Binding-site contacts:
Ligand atom N9 contacts residue ARG257 of chain 1.A at 3.9 Å.
Ligand atom N9 contacts residue ILE119 of chain 1.A at 3.9 Å.
Ligand atom N13 contacts residue ASN117 of chain 1.A at 2.8 Å (h-bond).
Ligand atom C4 contacts residue MET141 of chain 1.A at 3.8 Å (hydrophobic).
Ligand atom N11 contacts residue MET141 of chain 1.A at 3.6 Å.
Ligand atom C7 contacts residue ARG65 of chain 1.A at 3.7 Å.
Ligand atom C6 contacts residue LYS223 of chain 1.A at 3.8 Å.
Ligand atom N12 contacts residue LYS223 of chain 1.A at 3.4 Å (salt-bridge).
Ligand atom C5 contacts residue ARG257 of chain 1.A at 3.2 Å.
Ligand atom C3 contacts residue LYS223 of chain 1.A at 3.6 Å.
Ligand atom N12 contacts residue ARG257 of chain 1.A at 3.3 Å (salt-bridge).
Ligand atom N12 contacts residue PHE192 of chain 1.A at 3.4 Å.
Ligand atom N13 contacts residue ASP187 of chain 1.A at 2.8 Å (salt-bridge).
Ligand atom C2 contacts residue ASP98 of chain 1.A at 4.0 Å.
Ligand atom C1 contacts residue ARG257 of chain 1.A at 3.7 Å.
Ligand atom C4 contacts residue ASN117 of chain 1.A at 3.8 Å.
Ligand atom S17 contacts residue THR64 of chain 1.A at 3.2 Å (h-bond).
Ligand atom O15 contacts residue ARG257 of chain 1.A at 3.0 Å (salt-bridge).
Ligand atom O16 contacts residue PHE192 of chain 1.A at 3.7 Å.
Ligand atom C6 contacts residue ARG257 of chain 1.A at 3.8 Å.
Ligand atom N9 contacts residue ASP98 of chain 1.A at 3.9 Å.
Ligand atom N11 contacts residue ASP187 of chain 1.A at 2.7 Å (salt-bridge).
Ligand atom C4 contacts residue ASP187 of chain 1.A at 3.2 Å.
Ligand atom C3 contacts residue ASP187 of chain 1.A at 3.8 Å.
Ligand atom C3 contacts residue PHE192 of chain 1.A at 3.8 Å (hydrophobic).
Ligand atom N10 contacts residue ARG257 of chain 1.A at 3.3 Å.
Ligand atom O16 contacts residue LYS223 of chain 1.A at 2.7 Å (salt-bridge).
Ligand atom S17 contacts residue ARG257 of chain 1.A at 3.6 Å.
Ligand atom C8 contacts residue THR64 of chain 1.A at 4.0 Å.
Ligand atom C1 contacts residue PHE192 of chain 1.A at 3.6 Å (hydrophobic).
Ligand atom C2 contacts residue ILE119 of chain 1.A at 3.9 Å (hydrophobic).
Ligand atom C2 contacts residue ARG257 of chain 1.A at 3.7 Å.
Ligand atom N9 contacts residue ASN117 of chain 1.A at 3.3 Å (h-bond).
Ligand atom N10 contacts residue ASP98 of chain 1.A at 3.3 Å (salt-bridge).
Ligand atom O16 contacts residue GLY219 of chain 1.A at 3.1 Å (h-bond).
Ligand atom C5 contacts residue PHE192 of chain 1.A at 3.7 Å (hydrophobic).
Ligand atom N10 contacts residue ILE119 of chain 1.A at 3.9 Å.
Ligand atom C1 contacts residue LYS223 of chain 1.A at 3.8 Å.
Ligand atom C3 contacts residue MET141 of chain 1.A at 3.9 Å (hydrophobic).
Ligand atom N14 contacts residue LYS223 of chain 1.A at 3.6 Å.

Sequence of chain 1.A:
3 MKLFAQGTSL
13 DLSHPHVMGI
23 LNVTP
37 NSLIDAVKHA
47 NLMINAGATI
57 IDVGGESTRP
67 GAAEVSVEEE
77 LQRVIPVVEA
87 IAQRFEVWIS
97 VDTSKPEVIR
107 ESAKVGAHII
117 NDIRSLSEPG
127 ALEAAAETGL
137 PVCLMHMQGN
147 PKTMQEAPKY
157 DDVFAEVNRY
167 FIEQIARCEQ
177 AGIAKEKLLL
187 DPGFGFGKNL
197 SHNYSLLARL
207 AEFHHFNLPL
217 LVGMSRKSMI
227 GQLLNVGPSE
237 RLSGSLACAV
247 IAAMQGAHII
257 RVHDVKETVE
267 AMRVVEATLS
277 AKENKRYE

The protein below binds the small molecule below.
Small molecule (SMILES): CNC(=O)CSc1nc2c(=O)[nH]c(N)nc2[nH]1